Sequence of chain 1.A:
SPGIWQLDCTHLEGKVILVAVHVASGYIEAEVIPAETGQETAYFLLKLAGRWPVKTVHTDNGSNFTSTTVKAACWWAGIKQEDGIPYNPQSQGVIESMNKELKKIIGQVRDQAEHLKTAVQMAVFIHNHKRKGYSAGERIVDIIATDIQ

This small molecule binds to this protein.
Small molecule (SMILES): O=C1Nc2ccccc2/C1=C\c1cccc(C(=O)O)c1

Binding-site contacts:
Ligand atom C3 contacts residue THR145 of chain 1.B at 4.2 Å.
Ligand atom C7 contacts residue MET149 of chain 1.B at 3.8 Å (hydrophobic).
Ligand atom C12 contacts residue ALA99 of chain 1.A at 4.2 Å (hydrophobic).
Ligand atom C3 contacts residue GLN66 of chain 1.A at 3.6 Å.
Ligand atom C1 contacts residue ALA100 of chain 1.A at 3.9 Å (hydrophobic).
Ligand atom O18 contacts residue ALA140 of chain 1.B at 3.7 Å.
Ligand atom C7 contacts residue ALA99 of chain 1.A at 4.0 Å (hydrophobic).
Ligand atom C2 contacts residue MET149 of chain 1.B at 3.7 Å (hydrophobic).
Ligand atom C5 contacts residue ALA69 of chain 1.A at 4.1 Å (hydrophobic).
Ligand atom O19 contacts residue ALA99 of chain 1.A at 3.1 Å.
Ligand atom O20 contacts residue ALA140 of chain 1.B at 4.2 Å.
Ligand atom C16 contacts residue HIS142 of chain 1.B at 3.9 Å.
Ligand atom C16 contacts residue THR145 of chain 1.B at 3.4 Å.
Ligand atom O20 contacts residue HIS142 of chain 1.B at 3.0 Å (h-bond).
Ligand atom C12 contacts residue ALA100 of chain 1.A at 4.0 Å (hydrophobic).
Ligand atom O20 contacts residue GLU141 of chain 1.B at 3.6 Å (salt-bridge).
Ligand atom C1 contacts residue LEU73 of chain 1.A at 3.7 Å (hydrophobic).
Ligand atom O19 contacts residue THR96 of chain 1.A at 4.2 Å.
Ligand atom C2 contacts residue ALA100 of chain 1.A at 3.8 Å (hydrophobic).
Ligand atom C11 contacts residue THR145 of chain 1.B at 3.5 Å.
Ligand atom O18 contacts residue GLU141 of chain 1.B at 2.7 Å (salt-bridge).
Ligand atom C2 contacts residue LEU73 of chain 1.A at 4.1 Å (hydrophobic).
Ligand atom C4 contacts residue ALA100 of chain 1.A at 4.2 Å (hydrophobic).
Ligand atom C16 contacts residue ALA140 of chain 1.B at 4.3 Å (hydrophobic).
Ligand atom N17 contacts residue ALA100 of chain 1.A at 4.1 Å.
Ligand atom C2 contacts residue TRP103 of chain 1.A at 4.1 Å (hydrophobic).
Ligand atom C6 contacts residue GLN66 of chain 1.A at 4.2 Å.
Ligand atom C7 contacts residue TRP103 of chain 1.A at 3.7 Å (hydrophobic).
Ligand atom C7 contacts residue ALA100 of chain 1.A at 3.6 Å (hydrophobic).
Ligand atom C15 contacts residue THR96 of chain 1.A at 4.1 Å.
Ligand atom O18 contacts residue HIS142 of chain 1.B at 3.9 Å.
Ligand atom C14 contacts residue ALA99 of chain 1.A at 3.4 Å (hydrophobic).
Ligand atom O20 contacts residue THR145 of chain 1.B at 2.7 Å (h-bond).
Ligand atom C4 contacts residue THR145 of chain 1.B at 4.2 Å.
Ligand atom N17 contacts residue ALA99 of chain 1.A at 3.3 Å.
Ligand atom C14 contacts residue THR96 of chain 1.A at 4.2 Å.
Ligand atom C1 contacts residue THR145 of chain 1.B at 4.1 Å.
Ligand atom C6 contacts residue THR145 of chain 1.B at 3.3 Å.
Ligand atom C5 contacts residue GLN66 of chain 1.A at 3.8 Å.
Ligand atom C16 contacts residue GLU141 of chain 1.B at 3.5 Å.

Sequence of chain 1.B:
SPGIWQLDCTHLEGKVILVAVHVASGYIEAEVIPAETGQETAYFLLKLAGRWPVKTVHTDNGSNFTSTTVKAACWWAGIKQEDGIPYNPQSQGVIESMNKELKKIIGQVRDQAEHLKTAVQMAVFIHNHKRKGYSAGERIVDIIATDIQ